Sequence of chain 1.C:
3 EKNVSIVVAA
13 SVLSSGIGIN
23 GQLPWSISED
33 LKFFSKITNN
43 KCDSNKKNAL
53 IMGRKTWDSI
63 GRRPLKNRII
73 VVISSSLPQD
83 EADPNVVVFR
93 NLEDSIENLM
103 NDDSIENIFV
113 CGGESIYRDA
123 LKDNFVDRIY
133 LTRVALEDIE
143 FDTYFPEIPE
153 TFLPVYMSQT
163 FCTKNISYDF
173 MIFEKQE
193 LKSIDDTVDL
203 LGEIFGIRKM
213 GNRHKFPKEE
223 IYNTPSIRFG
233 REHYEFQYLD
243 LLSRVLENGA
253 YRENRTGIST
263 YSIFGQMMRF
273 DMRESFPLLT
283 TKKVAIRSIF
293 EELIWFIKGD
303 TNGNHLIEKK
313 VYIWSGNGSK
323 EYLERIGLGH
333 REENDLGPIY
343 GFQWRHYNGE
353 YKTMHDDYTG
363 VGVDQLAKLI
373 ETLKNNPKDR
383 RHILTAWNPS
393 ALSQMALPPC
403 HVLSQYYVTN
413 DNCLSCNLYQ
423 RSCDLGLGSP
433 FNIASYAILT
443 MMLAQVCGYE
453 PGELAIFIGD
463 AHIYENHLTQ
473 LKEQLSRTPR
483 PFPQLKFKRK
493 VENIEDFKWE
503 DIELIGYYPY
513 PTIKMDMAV

Binding-site contacts:
Ligand atom NA2 contacts residue ASP32 of chain 1.C at 3.1 Å (salt-bridge).
Ligand atom NA2 contacts residue THR134 of chain 1.C at 3.6 Å.
Ligand atom N1 contacts residue ALA11 of chain 1.C at 3.6 Å.
Ligand atom O2 contacts residue ARG70 of chain 1.C at 2.8 Å (salt-bridge).
Ligand atom N3 contacts residue ALA11 of chain 1.C at 3.8 Å.
Ligand atom O1 contacts residue SER37 of chain 1.C at 2.9 Å (h-bond).
Ligand atom C7 contacts residue LEU25 of chain 1.C at 3.6 Å (hydrophobic).
Ligand atom CM contacts residue SER61 of chain 1.C at 3.7 Å.
Ligand atom C4 contacts residue VAL9 of chain 1.C at 3.6 Å (hydrophobic).
Ligand atom NA2 contacts residue VAL10 of chain 1.C at 3.7 Å.
Ligand atom N3 contacts residue NDP1 of chain 1.N at 3.6 Å.
Ligand atom N10 contacts residue ILE62 of chain 1.C at 3.7 Å.
Ligand atom C8A contacts residue ASP32 of chain 1.C at 3.8 Å.
Ligand atom C15 contacts residue ILE62 of chain 1.C at 3.6 Å (hydrophobic).
Ligand atom CT contacts residue ARG70 of chain 1.C at 3.4 Å.
Ligand atom C8A contacts residue NDP1 of chain 1.N at 3.8 Å.
Ligand atom N5 contacts residue NDP1 of chain 1.N at 3.3 Å.
Ligand atom NA4 contacts residue TYR119 of chain 1.C at 3.8 Å.
Ligand atom NA4 contacts residue NDP1 of chain 1.N at 3.6 Å.
Ligand atom N3 contacts residue PHE36 of chain 1.C at 3.8 Å.
Ligand atom C6 contacts residue NDP1 of chain 1.N at 3.8 Å.
Ligand atom C4A contacts residue NDP1 of chain 1.N at 3.4 Å.
Ligand atom N3 contacts residue VAL9 of chain 1.C at 3.5 Å.
Ligand atom OE1 contacts residue LYS34 of chain 1.C at 3.3 Å (salt-bridge).
Ligand atom NA4 contacts residue PHE36 of chain 1.C at 3.7 Å.
Ligand atom C4 contacts residue PHE36 of chain 1.C at 3.7 Å (hydrophobic).
Ligand atom CT contacts residue SER37 of chain 1.C at 3.4 Å.
Ligand atom C2 contacts residue ALA11 of chain 1.C at 3.7 Å (hydrophobic).
Ligand atom NA4 contacts residue VAL9 of chain 1.C at 2.8 Å (h-bond).
Ligand atom NA4 contacts residue CYS113 of chain 1.C at 3.2 Å.
Ligand atom N3 contacts residue VAL10 of chain 1.C at 3.6 Å.
Ligand atom O1 contacts residue ARG70 of chain 1.C at 3.0 Å (salt-bridge).
Ligand atom O2 contacts residue SER37 of chain 1.C at 3.4 Å.
Ligand atom C2 contacts residue ASP32 of chain 1.C at 3.6 Å.
Ligand atom NA2 contacts residue ALA11 of chain 1.C at 3.5 Å.
Ligand atom O2 contacts residue PHE36 of chain 1.C at 3.6 Å.
Ligand atom C4 contacts residue NDP1 of chain 1.N at 3.2 Å.
Ligand atom C14 contacts residue ILE62 of chain 1.C at 3.5 Å (hydrophobic).
Ligand atom N1 contacts residue ASP32 of chain 1.C at 2.8 Å (salt-bridge).
Ligand atom N8 contacts residue LEU33 of chain 1.C at 3.8 Å.

A protein and the small-molecule ligand that binds it are described below.
Small molecule (SMILES): CN(Cc1cnc2nc(N)nc(N)c2n1)c1ccc(C(=O)N[C@@H](CCC(=O)O)C(=O)O)cc1